The protein below binds the small molecule below.
Small molecule (SMILES): CC(=O)N[C@@H]1[C@@H](O)[C@H](O)[C@@H](CO)O[C@H]1O

Sequence of chain 1.B:
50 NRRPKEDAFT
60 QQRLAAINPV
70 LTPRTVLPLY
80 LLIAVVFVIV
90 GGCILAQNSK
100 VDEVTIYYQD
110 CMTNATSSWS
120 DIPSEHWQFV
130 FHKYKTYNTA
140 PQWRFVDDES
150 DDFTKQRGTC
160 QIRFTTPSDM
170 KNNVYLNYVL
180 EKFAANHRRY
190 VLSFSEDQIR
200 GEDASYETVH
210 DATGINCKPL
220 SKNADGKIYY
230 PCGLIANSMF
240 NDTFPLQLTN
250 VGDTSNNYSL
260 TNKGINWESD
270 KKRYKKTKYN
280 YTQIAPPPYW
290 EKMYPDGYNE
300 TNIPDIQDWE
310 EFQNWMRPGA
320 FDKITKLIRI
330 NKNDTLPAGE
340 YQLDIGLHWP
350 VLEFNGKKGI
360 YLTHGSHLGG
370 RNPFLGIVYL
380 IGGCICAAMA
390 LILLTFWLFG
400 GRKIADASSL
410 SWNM

Binding-site contacts:
Ligand atom C1 contacts residue ASN113 of chain 1.B at 1.4 Å.
Ligand atom C2 contacts residue ASN113 of chain 1.B at 2.4 Å.
Ligand atom C7 contacts residue ASN113 of chain 1.B at 3.2 Å.
Ligand atom C3 contacts residue ASN113 of chain 1.B at 3.8 Å.
Ligand atom O5 contacts residue ASN113 of chain 1.B at 2.4 Å (h-bond).
Ligand atom C8 contacts residue ASN113 of chain 1.B at 3.8 Å.
Ligand atom O7 contacts residue ASN113 of chain 1.B at 3.1 Å (h-bond).
Ligand atom C6 contacts residue GLU124 of chain 1.B at 4.2 Å.
Ligand atom C5 contacts residue ASN113 of chain 1.B at 3.7 Å.
Ligand atom C4 contacts residue ASN113 of chain 1.B at 4.2 Å.
Ligand atom O6 contacts residue PRO122 of chain 1.B at 3.3 Å.
Ligand atom C5 contacts residue PRO122 of chain 1.B at 4.3 Å (hydrophobic).
Ligand atom C6 contacts residue PRO122 of chain 1.B at 3.6 Å (hydrophobic).
Ligand atom N2 contacts residue ASN113 of chain 1.B at 2.9 Å (h-bond).
Ligand atom O6 contacts residue GLU124 of chain 1.B at 2.9 Å (salt-bridge).
Ligand atom O5 contacts residue PRO122 of chain 1.B at 4.2 Å.